Sequence of chain 1.A:
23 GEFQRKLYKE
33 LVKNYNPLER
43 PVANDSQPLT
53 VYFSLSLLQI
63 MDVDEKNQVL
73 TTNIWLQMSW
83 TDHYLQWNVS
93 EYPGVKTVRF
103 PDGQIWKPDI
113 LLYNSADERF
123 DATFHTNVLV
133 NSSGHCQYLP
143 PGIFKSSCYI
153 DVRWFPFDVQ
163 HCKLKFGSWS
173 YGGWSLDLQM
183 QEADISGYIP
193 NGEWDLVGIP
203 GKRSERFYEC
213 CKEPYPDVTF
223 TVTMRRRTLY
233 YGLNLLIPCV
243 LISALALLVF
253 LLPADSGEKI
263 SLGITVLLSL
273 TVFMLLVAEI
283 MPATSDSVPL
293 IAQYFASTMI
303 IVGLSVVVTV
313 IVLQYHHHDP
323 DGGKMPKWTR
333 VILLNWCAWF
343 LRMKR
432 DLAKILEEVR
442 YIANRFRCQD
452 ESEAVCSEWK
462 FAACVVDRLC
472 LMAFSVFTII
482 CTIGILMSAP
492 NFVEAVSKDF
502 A

Binding-site contacts:
Ligand atom C24 contacts residue CYS471 of chain 1.A at 3.0 Å (hydrophobic).
Ligand atom C5 contacts residue THR331 of chain 1.A at 4.4 Å.
Ligand atom C18 contacts residue VAL467 of chain 1.A at 4.3 Å (hydrophobic).
Ligand atom C4 contacts residue THR331 of chain 1.A at 4.0 Å.
Ligand atom C25 contacts residue CYS471 of chain 1.A at 4.0 Å (hydrophobic).
Ligand atom C10 contacts residue THR331 of chain 1.A at 4.5 Å.
Ligand atom C2 contacts residue PRO328 of chain 1.A at 4.4 Å (hydrophobic).
Ligand atom C10 contacts residue TYR317 of chain 1.A at 4.4 Å (hydrophobic).
Ligand atom O1 contacts residue TRP330 of chain 1.A at 3.6 Å.
Ligand atom C21 contacts residue VAL467 of chain 1.A at 3.7 Å (hydrophobic).
Ligand atom C25 contacts residue ALA474 of chain 1.A at 4.0 Å (hydrophobic).
Ligand atom C6 contacts residue ILE334 of chain 1.A at 3.6 Å (hydrophobic).
Ligand atom C19 contacts residue THR331 of chain 1.A at 3.4 Å.
Ligand atom C19 contacts residue TYR317 of chain 1.A at 3.2 Å (hydrophobic).
Ligand atom C4 contacts residue TRP330 of chain 1.A at 3.5 Å (hydrophobic).
Ligand atom C23 contacts residue CYS471 of chain 1.A at 3.9 Å (hydrophobic).
Ligand atom C27 contacts residue ALA474 of chain 1.A at 4.4 Å (hydrophobic).
Ligand atom C5 contacts residue ILE334 of chain 1.A at 4.5 Å (hydrophobic).
Ligand atom O1 contacts residue PRO328 of chain 1.A at 3.8 Å.
Ligand atom C11 contacts residue TYR317 of chain 1.A at 4.1 Å (hydrophobic).
Ligand atom C22 contacts residue VAL467 of chain 1.A at 4.5 Å (hydrophobic).
Ligand atom C20 contacts residue VAL467 of chain 1.A at 3.9 Å (hydrophobic).
Ligand atom C22 contacts residue CYS471 of chain 1.A at 3.7 Å (hydrophobic).
Ligand atom C18 contacts residue LEU335 of chain 1.A at 4.1 Å (hydrophobic).
Ligand atom C3 contacts residue TRP330 of chain 1.A at 4.3 Å (hydrophobic).
Ligand atom C2 contacts residue THR331 of chain 1.A at 4.3 Å.
Ligand atom C26 contacts residue PHE475 of chain 1.A at 4.2 Å (hydrophobic).
Ligand atom C7 contacts residue ILE334 of chain 1.A at 4.3 Å (hydrophobic).
Ligand atom C21 contacts residue ILE313 of chain 1.A at 3.7 Å (hydrophobic).

A protein and the small-molecule ligand that binds it are described below.
Small molecule (SMILES): CC(C)CCC[C@@H](C)[C@H]1CC[C@H]2[C@@H]3CC=C4C[C@@H](O)CC[C@]4(C)[C@H]3CC[C@]12C